The protein below binds the small molecule below.
Small molecule (SMILES): O=Cc1ccccc1OP(=O)(O)O

Binding-site contacts:
Ligand atom O14 contacts residue ARG14 of chain 1.A at 3.4 Å (salt-bridge).
Ligand atom P9 contacts residue SER36 of chain 1.A at 4.0 Å.
Ligand atom O11 contacts residue THR38 of chain 1.A at 3.9 Å.
Ligand atom C6 contacts residue CYS44 of chain 1.A at 2.5 Å (hydrophobic).
Ligand atom O12 contacts residue CYS44 of chain 1.A at 2.4 Å (h-bond).
Ligand atom C1 contacts residue LYS62 of chain 1.A at 3.5 Å.
Ligand atom C6 contacts residue LYS62 of chain 1.A at 3.9 Å.
Ligand atom C5 contacts residue HIS60 of chain 1.A at 3.8 Å.
Ligand atom C3 contacts residue ARG14 of chain 1.A at 3.6 Å.
Ligand atom C5 contacts residue ARG14 of chain 1.A at 3.5 Å.
Ligand atom C3 contacts residue HIS60 of chain 1.A at 3.2 Å.
Ligand atom C6 contacts residue HIS60 of chain 1.A at 3.9 Å.
Ligand atom O8 contacts residue ARG34 of chain 1.A at 2.9 Å (salt-bridge).
Ligand atom C7 contacts residue TYR61 of chain 1.A at 3.8 Å (hydrophobic).
Ligand atom C7 contacts residue TYR43 of chain 1.A at 4.0 Å (hydrophobic).
Ligand atom O10 contacts residue SER36 of chain 1.A at 3.7 Å.
Ligand atom C1 contacts residue HIS60 of chain 1.A at 3.6 Å.
Ligand atom O12 contacts residue SER36 of chain 1.A at 3.4 Å.
Ligand atom C5 contacts residue CYS44 of chain 1.A at 3.2 Å (hydrophobic).
Ligand atom C7 contacts residue CYS44 of chain 1.A at 1.8 Å (hydrophobic).
Ligand atom C1 contacts residue TYR61 of chain 1.A at 3.6 Å (hydrophobic).
Ligand atom O11 contacts residue LYS62 of chain 1.A at 3.5 Å (salt-bridge).
Ligand atom O10 contacts residue GLU37 of chain 1.A at 2.9 Å (salt-bridge).
Ligand atom O11 contacts residue GLU37 of chain 1.A at 3.9 Å.
Ligand atom C4 contacts residue HIS60 of chain 1.A at 3.4 Å.
Ligand atom C7 contacts residue LYS62 of chain 1.A at 3.9 Å.
Ligand atom O12 contacts residue TYR43 of chain 1.A at 3.6 Å (h-bond).
Ligand atom C2 contacts residue TYR61 of chain 1.A at 3.9 Å (hydrophobic).
Ligand atom C2 contacts residue HIS60 of chain 1.A at 2.9 Å.
Ligand atom P9 contacts residue GLU37 of chain 1.A at 3.9 Å.
Ligand atom C4 contacts residue ARG14 of chain 1.A at 2.6 Å.
Ligand atom O14 contacts residue THR38 of chain 1.A at 4.1 Å.
Ligand atom O8 contacts residue ARG14 of chain 1.A at 3.5 Å (salt-bridge).
Ligand atom O8 contacts residue CYS44 of chain 1.A at 3.3 Å (h-bond).
Ligand atom C5 contacts residue ARG34 of chain 1.A at 3.8 Å.
Ligand atom P9 contacts residue ARG34 of chain 1.A at 3.9 Å.
Ligand atom O11 contacts residue SER36 of chain 1.A at 2.8 Å (h-bond).
Ligand atom O12 contacts residue LYS62 of chain 1.A at 3.9 Å.
Ligand atom C1 contacts residue CYS44 of chain 1.A at 3.4 Å (hydrophobic).
Ligand atom O10 contacts residue ARG34 of chain 1.A at 2.8 Å (salt-bridge).

Sequence of chain 1.A:
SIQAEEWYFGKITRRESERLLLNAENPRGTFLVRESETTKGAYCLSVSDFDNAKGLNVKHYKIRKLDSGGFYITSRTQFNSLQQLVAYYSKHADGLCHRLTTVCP